This protein binds this small molecule.
Small molecule (SMILES): O=S(=O)(NCCNC/C=C/c1ccc(Br)cc1)c1cccc2cnccc12

Binding-site contacts:
Ligand atom C8 contacts residue PHE327 of chain 1.A at 3.5 Å (hydrophobic).
Ligand atom C6 contacts residue ALA70 of chain 1.A at 3.5 Å (hydrophobic).
Ligand atom O2 contacts residue VAL57 of chain 1.A at 3.1 Å.
Ligand atom N7 contacts residue VAL123 of chain 1.A at 2.8 Å (h-bond).
Ligand atom C1 contacts residue VAL57 of chain 1.A at 3.8 Å (hydrophobic).
Ligand atom C2' contacts residue THR183 of chain 1.A at 3.6 Å.
Ligand atom O1 contacts residue GLY50 of chain 1.A at 3.8 Å.
Ligand atom C3 contacts residue THR183 of chain 1.A at 3.3 Å.
Ligand atom C5B contacts residue GLY55 of chain 1.A at 3.6 Å.
Ligand atom C6B contacts residue VAL57 of chain 1.A at 3.5 Å (hydrophobic).
Ligand atom C5 contacts residue ALA70 of chain 1.A at 3.5 Å (hydrophobic).
Ligand atom N7 contacts residue TYR122 of chain 1.A at 3.7 Å.
Ligand atom C4 contacts residue ALA70 of chain 1.A at 3.8 Å (hydrophobic).
Ligand atom S contacts residue VAL57 of chain 1.A at 3.8 Å.
Ligand atom C4 contacts residue THR183 of chain 1.A at 3.4 Å.
Ligand atom O1 contacts residue VAL57 of chain 1.A at 3.5 Å.
Ligand atom C7' contacts residue THR51 of chain 1.A at 3.4 Å.
Ligand atom C5' contacts residue GLU170 of chain 1.A at 3.7 Å.
Ligand atom C8 contacts residue VAL123 of chain 1.A at 3.7 Å (hydrophobic).
Ligand atom C5B contacts residue THR51 of chain 1.A at 3.8 Å.
Ligand atom C5 contacts residue LEU173 of chain 1.A at 3.7 Å (hydrophobic).
Ligand atom C3B contacts residue GLY52 of chain 1.A at 3.8 Å.
Ligand atom C6 contacts residue VAL123 of chain 1.A at 3.4 Å (hydrophobic).
Ligand atom BR4' contacts residue GLY55 of chain 1.A at 3.5 Å.
Ligand atom C2B contacts residue THR51 of chain 1.A at 3.5 Å.
Ligand atom C6B contacts residue THR51 of chain 1.A at 3.3 Å.
Ligand atom N4' contacts residue GLU170 of chain 1.A at 2.7 Å (salt-bridge).
Ligand atom C5B contacts residue GLY52 of chain 1.A at 3.8 Å.
Ligand atom N7 contacts residue GLU121 of chain 1.A at 3.8 Å.
Ligand atom C1' contacts residue THR51 of chain 1.A at 3.1 Å.
Ligand atom C2' contacts residue GLU170 of chain 1.A at 3.7 Å.
Ligand atom C4' contacts residue GLY52 of chain 1.A at 3.8 Å.
Ligand atom C6 contacts residue GLU121 of chain 1.A at 3.1 Å.
Ligand atom C3' contacts residue GLU170 of chain 1.A at 3.7 Å.
Ligand atom C9 contacts residue LEU173 of chain 1.A at 3.7 Å (hydrophobic).
Ligand atom C10 contacts residue LEU173 of chain 1.A at 3.6 Å (hydrophobic).
Ligand atom C8 contacts residue LEU49 of chain 1.A at 3.7 Å (hydrophobic).
Ligand atom O1 contacts residue LEU49 of chain 1.A at 3.4 Å.
Ligand atom C3 contacts residue MET120 of chain 1.A at 3.8 Å (hydrophobic).
Ligand atom N4' contacts residue ASN171 of chain 1.A at 3.5 Å (h-bond).

Sequence of chain 1.A:
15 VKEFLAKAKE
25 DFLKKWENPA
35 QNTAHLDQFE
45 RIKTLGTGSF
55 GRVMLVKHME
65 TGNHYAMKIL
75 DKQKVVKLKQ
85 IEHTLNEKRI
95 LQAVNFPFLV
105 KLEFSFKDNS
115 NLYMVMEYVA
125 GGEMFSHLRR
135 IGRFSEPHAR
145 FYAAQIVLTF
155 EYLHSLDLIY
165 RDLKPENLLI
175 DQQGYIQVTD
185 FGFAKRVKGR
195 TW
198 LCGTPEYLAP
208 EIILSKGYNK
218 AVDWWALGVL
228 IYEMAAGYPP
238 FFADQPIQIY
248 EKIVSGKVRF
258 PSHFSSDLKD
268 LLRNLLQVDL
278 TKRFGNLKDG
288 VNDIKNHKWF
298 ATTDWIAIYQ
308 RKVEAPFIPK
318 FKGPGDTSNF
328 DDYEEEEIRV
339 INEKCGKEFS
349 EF